Binding-site contacts:
Ligand atom O3 contacts residue GLN135 of chain 1.E at 3.1 Å (h-bond).
Ligand atom C2 contacts residue GLN135 of chain 1.E at 4.0 Å.
Ligand atom C3 contacts residue GLN135 of chain 1.E at 4.2 Å.
Ligand atom N2 contacts residue ASN157 of chain 1.E at 3.1 Å (h-bond).
Ligand atom C8 contacts residue PHE156 of chain 1.E at 3.5 Å (hydrophobic).
Ligand atom C8 contacts residue SER155 of chain 1.E at 3.7 Å.
Ligand atom C8 contacts residue LYS168 of chain 1.E at 4.3 Å.
Ligand atom C1 contacts residue ASN157 of chain 1.E at 1.5 Å.
Ligand atom C8 contacts residue GLN135 of chain 1.E at 4.1 Å.
Ligand atom O5 contacts residue ASN157 of chain 1.E at 2.4 Å (h-bond).
Ligand atom C4 contacts residue ASN157 of chain 1.E at 4.3 Å.
Ligand atom C5 contacts residue ASN157 of chain 1.E at 3.8 Å.
Ligand atom C2 contacts residue ASN157 of chain 1.E at 2.5 Å.
Ligand atom C3 contacts residue ASN157 of chain 1.E at 3.9 Å.
Ligand atom C7 contacts residue PHE156 of chain 1.E at 4.2 Å (hydrophobic).
Ligand atom C7 contacts residue GLN135 of chain 1.E at 3.4 Å.
Ligand atom C8 contacts residue ASN157 of chain 1.E at 3.9 Å.
Ligand atom C7 contacts residue ASN157 of chain 1.E at 3.4 Å.
Ligand atom O7 contacts residue ASN157 of chain 1.E at 3.5 Å (h-bond).
Ligand atom O7 contacts residue PHE156 of chain 1.E at 4.0 Å.
Ligand atom O7 contacts residue SER155 of chain 1.E at 4.5 Å.
Ligand atom N2 contacts residue GLN135 of chain 1.E at 3.8 Å.
Ligand atom O7 contacts residue GLN135 of chain 1.E at 3.1 Å (h-bond).

The protein below binds the small molecule below.
Small molecule (SMILES): CC(=O)N[C@@H]1[C@@H](O)[C@H](O)[C@@H](CO)O[C@H]1O

Sequence of chain 1.E:
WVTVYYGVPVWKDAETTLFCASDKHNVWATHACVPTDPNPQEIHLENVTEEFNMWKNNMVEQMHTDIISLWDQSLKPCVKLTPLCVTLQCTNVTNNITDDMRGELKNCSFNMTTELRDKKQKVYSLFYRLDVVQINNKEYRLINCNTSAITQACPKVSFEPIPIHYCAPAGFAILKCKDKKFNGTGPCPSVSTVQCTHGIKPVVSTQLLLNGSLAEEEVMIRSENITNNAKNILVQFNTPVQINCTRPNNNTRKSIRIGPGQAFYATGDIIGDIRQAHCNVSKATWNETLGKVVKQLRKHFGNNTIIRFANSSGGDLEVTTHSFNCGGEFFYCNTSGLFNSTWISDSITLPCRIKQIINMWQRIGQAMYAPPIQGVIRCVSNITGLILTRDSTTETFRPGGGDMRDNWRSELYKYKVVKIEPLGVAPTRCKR